Sequence of chain 1.B:
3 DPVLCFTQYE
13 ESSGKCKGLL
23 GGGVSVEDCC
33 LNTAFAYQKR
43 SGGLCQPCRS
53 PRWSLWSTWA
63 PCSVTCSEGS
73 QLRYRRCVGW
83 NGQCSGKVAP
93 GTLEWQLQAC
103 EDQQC

Binding-site contacts:
Ligand atom C5 contacts residue ASN34 of chain 1.B at 4.1 Å.
Ligand atom C6 contacts residue CYS20 of chain 1.A at 4.3 Å (hydrophobic).
Ligand atom C4 contacts residue THR19 of chain 1.A at 3.5 Å.
Ligand atom C1 contacts residue THR19 of chain 1.A at 1.4 Å.
Ligand atom C4 contacts residue CYS20 of chain 1.A at 3.7 Å (hydrophobic).
Ligand atom O5 contacts residue CYS20 of chain 1.A at 4.2 Å.
Ligand atom C4 contacts residue PRO60 of chain 1.A at 3.8 Å (hydrophobic).
Ligand atom C1 contacts residue CYS20 of chain 1.A at 3.7 Å (hydrophobic).
Ligand atom C3 contacts residue CYS59 of chain 1.A at 4.5 Å (hydrophobic).
Ligand atom C5 contacts residue CYS20 of chain 1.A at 4.2 Å (hydrophobic).
Ligand atom C3 contacts residue ASN34 of chain 1.B at 4.3 Å.
Ligand atom O5 contacts residue THR19 of chain 1.A at 2.3 Å (h-bond).
Ligand atom C2 contacts residue THR19 of chain 1.A at 2.4 Å.
Ligand atom C4 contacts residue ASN34 of chain 1.B at 4.0 Å.
Ligand atom C6 contacts residue PRO60 of chain 1.A at 4.4 Å (hydrophobic).
Ligand atom O4 contacts residue ASN34 of chain 1.B at 2.9 Å (h-bond).
Ligand atom C6 contacts residue THR19 of chain 1.A at 4.1 Å.
Ligand atom O2 contacts residue THR19 of chain 1.A at 2.8 Å (h-bond).
Ligand atom C5 contacts residue THR19 of chain 1.A at 3.0 Å.
Ligand atom O3 contacts residue THR19 of chain 1.A at 4.2 Å.
Ligand atom O2 contacts residue PRO60 of chain 1.A at 3.4 Å.
Ligand atom O4 contacts residue THR19 of chain 1.A at 4.5 Å.
Ligand atom C3 contacts residue THR19 of chain 1.A at 2.9 Å.
Ligand atom O6 contacts residue VAL18 of chain 1.A at 3.5 Å.
Ligand atom O4 contacts residue PRO60 of chain 1.A at 3.7 Å.
Ligand atom C5 contacts residue CYS20 of chain 1.A at 3.9 Å (hydrophobic).
Ligand atom C3 contacts residue CYS20 of chain 1.A at 3.7 Å (hydrophobic).
Ligand atom O3 contacts residue CYS20 of chain 1.A at 4.3 Å.

A protein and the small-molecule ligand that binds it are described below.
Small molecule (SMILES): C[C@@H]1OC[C@@H](O)[C@H](O[C@@H]2O[C@H](CO)[C@@H](O)[C@H](O)[C@H]2O)[C@@H]1O

Sequence of chain 1.A:
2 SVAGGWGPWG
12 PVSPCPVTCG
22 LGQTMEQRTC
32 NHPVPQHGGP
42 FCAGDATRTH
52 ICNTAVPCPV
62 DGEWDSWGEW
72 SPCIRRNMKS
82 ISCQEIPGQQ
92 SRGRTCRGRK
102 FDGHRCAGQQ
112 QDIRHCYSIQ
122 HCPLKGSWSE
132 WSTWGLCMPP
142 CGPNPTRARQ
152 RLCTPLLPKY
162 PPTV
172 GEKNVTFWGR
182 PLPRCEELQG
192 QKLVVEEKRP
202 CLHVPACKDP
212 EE